Sequence of chain 2.A:
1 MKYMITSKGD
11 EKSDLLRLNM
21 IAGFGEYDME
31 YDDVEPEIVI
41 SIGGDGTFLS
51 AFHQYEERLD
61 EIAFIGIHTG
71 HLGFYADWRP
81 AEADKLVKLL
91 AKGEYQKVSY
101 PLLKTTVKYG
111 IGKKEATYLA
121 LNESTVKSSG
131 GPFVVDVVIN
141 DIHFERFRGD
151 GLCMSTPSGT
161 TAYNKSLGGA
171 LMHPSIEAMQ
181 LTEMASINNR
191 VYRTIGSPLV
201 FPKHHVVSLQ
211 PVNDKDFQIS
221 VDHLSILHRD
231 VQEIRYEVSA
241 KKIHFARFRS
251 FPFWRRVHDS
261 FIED

Binding-site contacts:
Ligand atom C21 contacts residue PHE74 of chain 2.A at 3.7 Å (hydrophobic).
Ligand atom O6 contacts residue ASN122 of chain 2.A at 3.1 Å (h-bond).
Ligand atom N10 contacts residue THR161 of chain 2.A at 3.7 Å.
Ligand atom N8 contacts residue ASP45 of chain 2.A at 3.3 Å (salt-bridge).
Ligand atom N1 contacts residue TYR163 of chain 2.A at 3.6 Å.
Ligand atom N10 contacts residue TYR75 of chain 2.A at 3.4 Å (h-bond).
Ligand atom O7 contacts residue TYR163 of chain 2.A at 3.5 Å.
Ligand atom N11 contacts residue PHE74 of chain 2.A at 3.4 Å.
Ligand atom C21 contacts residue THR161 of chain 2.A at 3.2 Å.
Ligand atom C16 contacts residue ASP45 of chain 2.A at 3.2 Å.
Ligand atom C20 contacts residue THR161 of chain 2.A at 3.5 Å.
Ligand atom C26 contacts residue GLU123 of chain 2.A at 3.5 Å.
Ligand atom N9 contacts residue ASN122 of chain 2.A at 3.1 Å (h-bond).
Ligand atom C4 contacts residue TYR163 of chain 2.A at 3.3 Å (hydrophobic).
Ligand atom O6 contacts residue ASP222 of chain 2.A at 3.6 Å (salt-bridge).
Ligand atom O4 contacts residue ASP45 of chain 2.A at 2.6 Å (salt-bridge).
Ligand atom C22 contacts residue ASP45 of chain 2.A at 3.5 Å.
Ligand atom N contacts residue ASP150 of chain 3.A at 3.0 Å (salt-bridge).
Ligand atom O5 contacts residue ASN189 of chain 3.A at 3.5 Å (h-bond).
Ligand atom C contacts residue TYR163 of chain 2.A at 3.3 Å (hydrophobic).
Ligand atom C20 contacts residue ALA162 of chain 2.A at 3.6 Å (hydrophobic).
Ligand atom N1 contacts residue SER166 of chain 2.A at 3.1 Å (h-bond).
Ligand atom N10 contacts residue ASN122 of chain 2.A at 3.1 Å (h-bond).
Ligand atom N10 contacts residue SER158 of chain 2.A at 3.0 Å (h-bond).
Ligand atom C1 contacts residue SER166 of chain 2.A at 3.3 Å.
Ligand atom C23 contacts residue ASP45 of chain 2.A at 3.5 Å.
Ligand atom O6 contacts residue GLU123 of chain 2.A at 2.8 Å (salt-bridge).
Ligand atom N contacts residue TYR163 of chain 2.A at 3.4 Å.
Ligand atom C2 contacts residue TYR163 of chain 2.A at 3.6 Å (hydrophobic).
Ligand atom C18 contacts residue ASP45 of chain 2.A at 3.5 Å.
Ligand atom N1 contacts residue ILE187 of chain 3.A at 3.2 Å.
Ligand atom O7 contacts residue ASN122 of chain 2.A at 3.2 Å (h-bond).
Ligand atom N contacts residue ALA185 of chain 3.A at 2.9 Å (h-bond).
Ligand atom O7 contacts residue GLU123 of chain 2.A at 2.4 Å (salt-bridge).
Ligand atom N11 contacts residue ALA162 of chain 2.A at 3.6 Å.
Ligand atom O7 contacts residue ALA162 of chain 2.A at 3.2 Å.
Ligand atom N11 contacts residue THR161 of chain 2.A at 2.5 Å (h-bond).
Ligand atom C27 contacts residue GLU123 of chain 2.A at 3.3 Å.
Ligand atom O2 contacts residue ILE187 of chain 3.A at 3.6 Å.
Ligand atom C1 contacts residue ILE187 of chain 3.A at 3.5 Å (hydrophobic).

Sequence of chain 3.A:
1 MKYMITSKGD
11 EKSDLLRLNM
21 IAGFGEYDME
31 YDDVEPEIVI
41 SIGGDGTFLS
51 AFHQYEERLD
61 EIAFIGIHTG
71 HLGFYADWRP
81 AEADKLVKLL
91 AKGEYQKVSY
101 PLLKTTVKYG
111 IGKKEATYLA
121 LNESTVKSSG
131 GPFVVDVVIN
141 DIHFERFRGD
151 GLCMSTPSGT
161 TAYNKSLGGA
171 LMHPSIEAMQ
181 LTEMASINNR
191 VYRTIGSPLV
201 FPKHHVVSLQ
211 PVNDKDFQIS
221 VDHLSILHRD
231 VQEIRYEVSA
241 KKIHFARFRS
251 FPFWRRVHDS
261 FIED

A small-molecule ligand and the protein it binds are described below.
Small molecule (SMILES): Nc1ncnc2c1ncn2[C@@H]1O[C@H](CN2CC#Cc3nc4c(N)ncnc4n3[C@@H]3O[C@H](CNC(=O)CC(=O)NCC2)[C@@H](O)[C@H]3O)[C@@H](O)[C@H]1O